This small molecule binds to this protein.
Small molecule (SMILES): O=C([O-])C(=O)[O-]

Binding-site contacts:
Ligand atom C1 contacts residue LYS269 of chain 1.E at 3.8 Å.
Ligand atom O3 contacts residue MET359 of chain 1.E at 3.7 Å.
Ligand atom O2 contacts residue GLY294 of chain 1.E at 3.0 Å (h-bond).
Ligand atom O4 contacts residue ASP295 of chain 1.E at 3.0 Å (salt-bridge).
Ligand atom O1 contacts residue ATP1 of chain 1.EA at 2.7 Å (h-bond).
Ligand atom C2 contacts residue MG1 of chain 1.CA at 2.8 Å.
Ligand atom C1 contacts residue MG1 of chain 1.CA at 2.8 Å.
Ligand atom O1 contacts residue GLU271 of chain 1.E at 3.6 Å (salt-bridge).
Ligand atom C2 contacts residue ASP295 of chain 1.E at 3.8 Å.
Ligand atom O4 contacts residue ALA292 of chain 1.E at 3.5 Å (h-bond).
Ligand atom O1 contacts residue MG1 of chain 1.CA at 2.1 Å.
Ligand atom O4 contacts residue MG1 of chain 1.CA at 2.1 Å.
Ligand atom O4 contacts residue ATP1 of chain 1.EA at 3.4 Å (h-bond).
Ligand atom O1 contacts residue ARG72 of chain 1.E at 3.9 Å.
Ligand atom O3 contacts residue MG1 of chain 1.DA at 4.1 Å.
Ligand atom C2 contacts residue ATP1 of chain 1.EA at 3.7 Å.
Ligand atom O2 contacts residue ALA292 of chain 1.E at 3.0 Å.
Ligand atom O3 contacts residue MET290 of chain 1.E at 3.9 Å.
Ligand atom O2 contacts residue ASP295 of chain 1.E at 4.0 Å.
Ligand atom C2 contacts residue ALA292 of chain 1.E at 3.5 Å (hydrophobic).
Ligand atom C1 contacts residue MG1 of chain 1.DA at 4.0 Å.
Ligand atom C1 contacts residue THR327 of chain 1.E at 3.7 Å.
Ligand atom C1 contacts residue GLU271 of chain 1.E at 4.0 Å.
Ligand atom O1 contacts residue LYS269 of chain 1.E at 2.9 Å (salt-bridge).
Ligand atom O3 contacts residue ARG72 of chain 1.E at 3.8 Å.
Ligand atom C1 contacts residue ATP1 of chain 1.EA at 3.0 Å.
Ligand atom O3 contacts residue MG1 of chain 1.CA at 4.0 Å.
Ligand atom O2 contacts residue ARG293 of chain 1.E at 3.2 Å (salt-bridge).
Ligand atom O3 contacts residue LYS269 of chain 1.E at 4.0 Å.
Ligand atom O4 contacts residue GLY294 of chain 1.E at 3.8 Å.
Ligand atom O3 contacts residue THR327 of chain 1.E at 3.1 Å (h-bond).
Ligand atom C1 contacts residue ALA292 of chain 1.E at 4.0 Å (hydrophobic).
Ligand atom O2 contacts residue MG1 of chain 1.CA at 4.0 Å.
Ligand atom O1 contacts residue ASP295 of chain 1.E at 4.1 Å.
Ligand atom O3 contacts residue ATP1 of chain 1.EA at 3.2 Å (h-bond).
Ligand atom O4 contacts residue GLU271 of chain 1.E at 2.8 Å (salt-bridge).
Ligand atom C2 contacts residue THR327 of chain 1.E at 3.5 Å.
Ligand atom C2 contacts residue GLY294 of chain 1.E at 3.8 Å.
Ligand atom C2 contacts residue GLU271 of chain 1.E at 3.6 Å.
Ligand atom O2 contacts residue THR327 of chain 1.E at 2.6 Å (h-bond).

Sequence of chain 1.E:
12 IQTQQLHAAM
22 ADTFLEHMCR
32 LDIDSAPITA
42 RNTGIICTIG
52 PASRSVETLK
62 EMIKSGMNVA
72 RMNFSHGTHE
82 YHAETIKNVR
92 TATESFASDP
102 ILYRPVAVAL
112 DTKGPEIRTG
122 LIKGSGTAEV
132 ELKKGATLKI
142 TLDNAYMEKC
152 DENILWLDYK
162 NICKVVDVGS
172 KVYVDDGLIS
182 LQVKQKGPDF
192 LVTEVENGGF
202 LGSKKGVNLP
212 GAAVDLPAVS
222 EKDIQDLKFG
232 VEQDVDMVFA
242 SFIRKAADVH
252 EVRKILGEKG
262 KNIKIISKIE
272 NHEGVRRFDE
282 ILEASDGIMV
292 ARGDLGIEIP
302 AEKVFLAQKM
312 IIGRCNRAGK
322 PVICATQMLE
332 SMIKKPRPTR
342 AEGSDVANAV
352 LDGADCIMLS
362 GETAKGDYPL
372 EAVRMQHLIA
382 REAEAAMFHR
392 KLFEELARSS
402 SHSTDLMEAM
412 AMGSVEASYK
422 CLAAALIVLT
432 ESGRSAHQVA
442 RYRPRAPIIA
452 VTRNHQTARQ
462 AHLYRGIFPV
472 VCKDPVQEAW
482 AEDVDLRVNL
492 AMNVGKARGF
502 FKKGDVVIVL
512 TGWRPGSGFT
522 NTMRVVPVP